Sequence of chain 1.H:
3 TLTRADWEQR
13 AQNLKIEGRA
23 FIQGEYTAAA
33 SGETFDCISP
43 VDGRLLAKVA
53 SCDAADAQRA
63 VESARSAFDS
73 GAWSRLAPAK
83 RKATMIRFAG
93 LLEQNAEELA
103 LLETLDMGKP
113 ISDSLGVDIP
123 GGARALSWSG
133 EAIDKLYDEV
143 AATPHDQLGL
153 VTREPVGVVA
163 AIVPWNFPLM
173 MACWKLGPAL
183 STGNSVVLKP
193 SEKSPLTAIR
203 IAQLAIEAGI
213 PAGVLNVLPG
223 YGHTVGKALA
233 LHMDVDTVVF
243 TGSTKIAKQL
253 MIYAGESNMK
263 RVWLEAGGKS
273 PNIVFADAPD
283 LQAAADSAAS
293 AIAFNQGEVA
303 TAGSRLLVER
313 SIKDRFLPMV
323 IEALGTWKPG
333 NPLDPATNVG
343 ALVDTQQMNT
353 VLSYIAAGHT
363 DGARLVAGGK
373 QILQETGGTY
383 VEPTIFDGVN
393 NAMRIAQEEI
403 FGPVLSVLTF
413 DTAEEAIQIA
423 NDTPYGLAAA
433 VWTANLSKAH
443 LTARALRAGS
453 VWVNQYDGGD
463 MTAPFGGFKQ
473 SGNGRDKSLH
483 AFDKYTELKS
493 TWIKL

The protein below binds the small molecule below.
Small molecule (SMILES): O=C(O)Cc1c[nH]c2ccccc12

Binding-site contacts:
Ligand atom C18 contacts residue PHE467 of chain 1.H at 4.0 Å (hydrophobic).
Ligand atom C2 contacts residue PHE169 of chain 1.H at 3.5 Å (hydrophobic).
Ligand atom C18 contacts residue THR303 of chain 1.H at 3.8 Å.
Ligand atom C2 contacts residue ASP459 of chain 1.H at 3.7 Å.
Ligand atom O2 contacts residue ALA302 of chain 1.H at 3.2 Å (h-bond).
Ligand atom C18 contacts residue MET173 of chain 1.H at 4.0 Å (hydrophobic).
Ligand atom C8 contacts residue TRP176 of chain 1.H at 3.6 Å (hydrophobic).
Ligand atom C8 contacts residue THR303 of chain 1.H at 4.2 Å.
Ligand atom C3 contacts residue VAL119 of chain 1.H at 4.3 Å (hydrophobic).
Ligand atom C17 contacts residue PHE169 of chain 1.H at 3.6 Å (hydrophobic).
Ligand atom C8 contacts residue PHE467 of chain 1.H at 3.5 Å (hydrophobic).
Ligand atom N contacts residue PHE467 of chain 1.H at 4.0 Å.
Ligand atom C1 contacts residue PHE169 of chain 1.H at 4.2 Å (hydrophobic).
Ligand atom C7 contacts residue PHE169 of chain 1.H at 4.4 Å (hydrophobic).
Ligand atom C4 contacts residue ASP459 of chain 1.H at 3.1 Å.
Ligand atom C7 contacts residue THR303 of chain 1.H at 4.0 Å.
Ligand atom N contacts residue ASP459 of chain 1.H at 3.8 Å.
Ligand atom O2 contacts residue PHE467 of chain 1.H at 4.2 Å.
Ligand atom O3 contacts residue PHE467 of chain 1.H at 3.6 Å.
Ligand atom C1 contacts residue MET172 of chain 1.H at 4.3 Å (hydrophobic).
Ligand atom C3 contacts residue PHE296 of chain 1.H at 3.4 Å (hydrophobic).
Ligand atom C5 contacts residue ASP459 of chain 1.H at 3.5 Å.
Ligand atom C18 contacts residue VAL301 of chain 1.H at 4.0 Å (hydrophobic).
Ligand atom C3 contacts residue PHE169 of chain 1.H at 4.1 Å (hydrophobic).
Ligand atom C17 contacts residue THR303 of chain 1.H at 3.6 Å.
Ligand atom C18 contacts residue ALA302 of chain 1.H at 4.3 Å (hydrophobic).
Ligand atom C3 contacts residue ASP459 of chain 1.H at 3.2 Å.
Ligand atom C7 contacts residue ASP459 of chain 1.H at 4.3 Å.
Ligand atom C1 contacts residue ASP459 of chain 1.H at 3.7 Å.
Ligand atom O2 contacts residue ASN168 of chain 1.H at 4.2 Å.
Ligand atom C18 contacts residue PHE169 of chain 1.H at 4.3 Å (hydrophobic).
Ligand atom O2 contacts residue THR303 of chain 1.H at 3.6 Å (h-bond).
Ligand atom O2 contacts residue VAL301 of chain 1.H at 3.8 Å.
Ligand atom O3 contacts residue TRP176 of chain 1.H at 4.2 Å.
Ligand atom C2 contacts residue PHE296 of chain 1.H at 3.7 Å (hydrophobic).
Ligand atom C17 contacts residue VAL301 of chain 1.H at 3.4 Å (hydrophobic).
Ligand atom O3 contacts residue MET173 of chain 1.H at 3.3 Å.
Ligand atom C8 contacts residue ASP459 of chain 1.H at 4.3 Å.
Ligand atom C contacts residue ASP459 of chain 1.H at 3.4 Å.
Ligand atom N contacts residue TRP176 of chain 1.H at 3.7 Å.